The protein below binds the small molecule below.
Small molecule (SMILES): Cc1cc(N)nc(CCc2cc(CCCN(C)C)cc(C(F)(F)F)c2)c1

Binding-site contacts:
Ligand atom C22 contacts residue ARG185 of chain 1.B at 3.4 Å.
Ligand atom N02 contacts residue TYR292 of chain 1.B at 3.6 Å.
Ligand atom C02 contacts residue TRP291 of chain 1.B at 3.7 Å (hydrophobic).
Ligand atom C12 contacts residue GLU296 of chain 1.B at 3.5 Å.
Ligand atom F18 contacts residue ARG300 of chain 1.B at 3.2 Å.
Ligand atom C22 contacts residue GLN182 of chain 1.B at 3.8 Å.
Ligand atom F19 contacts residue ARG300 of chain 1.B at 3.5 Å.
Ligand atom C15 contacts residue GLN182 of chain 1.B at 3.8 Å.
Ligand atom C05 contacts residue VAL271 of chain 1.B at 3.5 Å (hydrophobic).
Ligand atom C17 contacts residue HEM1 of chain 1.G at 3.8 Å.
Ligand atom F19 contacts residue GLU296 of chain 1.B at 2.8 Å.
Ligand atom N02 contacts residue GLU296 of chain 1.B at 2.5 Å (salt-bridge).
Ligand atom C12 contacts residue HEM1 of chain 1.G at 3.3 Å.
Ligand atom N02 contacts residue MET293 of chain 1.B at 3.8 Å.
Ligand atom C07 contacts residue HEM1 of chain 1.G at 3.5 Å.
Ligand atom N02 contacts residue HEM1 of chain 1.G at 3.4 Å.
Ligand atom C04 contacts residue HEM1 of chain 1.G at 3.8 Å.
Ligand atom C11 contacts residue HEM1 of chain 1.G at 3.6 Å.
Ligand atom F19 contacts residue ASP301 of chain 1.B at 3.3 Å.
Ligand atom C02 contacts residue HEM1 of chain 1.G at 3.5 Å.
Ligand atom C07 contacts residue GLY290 of chain 1.B at 3.8 Å.
Ligand atom N01 contacts residue GLU296 of chain 1.B at 2.5 Å (salt-bridge).
Ligand atom C17 contacts residue ARG300 of chain 1.B at 3.8 Å.
Ligand atom C06 contacts residue GLU296 of chain 1.B at 3.4 Å.
Ligand atom C02 contacts residue GLU296 of chain 1.B at 3.4 Å.
Ligand atom C08 contacts residue GLU296 of chain 1.B at 3.4 Å.
Ligand atom C14 contacts residue HEM1 of chain 1.G at 3.6 Å.
Ligand atom C07 contacts residue PHE288 of chain 1.B at 3.7 Å (hydrophobic).
Ligand atom C25 contacts residue ARG185 of chain 1.B at 3.2 Å.
Ligand atom N02 contacts residue TRP291 of chain 1.B at 2.7 Å (h-bond).
Ligand atom C03 contacts residue HEM1 of chain 1.G at 3.2 Å.
Ligand atom C09 contacts residue GLU296 of chain 1.B at 3.8 Å.
Ligand atom C08 contacts residue HEM1 of chain 1.G at 3.6 Å.
Ligand atom C23 contacts residue ARG307 of chain 1.B at 3.7 Å.
Ligand atom F20 contacts residue ARG300 of chain 1.B at 3.8 Å.
Ligand atom C23 contacts residue ARG185 of chain 1.B at 3.6 Å.
Ligand atom C16 contacts residue GLN182 of chain 1.B at 3.4 Å.
Ligand atom C03 contacts residue TRP291 of chain 1.B at 3.8 Å (hydrophobic).
Ligand atom F20 contacts residue HEM1 of chain 1.G at 3.1 Å.
Ligand atom C13 contacts residue HEM1 of chain 1.G at 3.2 Å.

Sequence of chain 1.B:
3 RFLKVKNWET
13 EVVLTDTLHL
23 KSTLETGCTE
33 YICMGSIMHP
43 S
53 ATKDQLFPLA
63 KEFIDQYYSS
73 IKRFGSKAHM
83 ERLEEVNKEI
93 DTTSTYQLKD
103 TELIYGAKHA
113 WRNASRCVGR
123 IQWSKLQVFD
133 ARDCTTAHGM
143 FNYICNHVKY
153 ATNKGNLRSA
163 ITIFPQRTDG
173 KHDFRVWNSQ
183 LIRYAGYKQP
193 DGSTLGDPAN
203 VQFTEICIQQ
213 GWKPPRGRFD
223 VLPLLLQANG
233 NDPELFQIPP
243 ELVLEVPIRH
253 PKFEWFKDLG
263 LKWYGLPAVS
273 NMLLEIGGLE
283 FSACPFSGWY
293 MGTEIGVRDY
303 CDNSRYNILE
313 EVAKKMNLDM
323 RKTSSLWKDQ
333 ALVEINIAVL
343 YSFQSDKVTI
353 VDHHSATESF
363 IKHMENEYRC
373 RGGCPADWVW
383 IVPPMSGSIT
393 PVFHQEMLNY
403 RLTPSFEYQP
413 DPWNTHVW